This protein binds this small molecule.
Small molecule (SMILES): CCc1nc(N)nc(N)c1-c1ccc2c(c1)N(CCCOC)C(=O)C(C)(C)O2

Sequence of chain 1.A:
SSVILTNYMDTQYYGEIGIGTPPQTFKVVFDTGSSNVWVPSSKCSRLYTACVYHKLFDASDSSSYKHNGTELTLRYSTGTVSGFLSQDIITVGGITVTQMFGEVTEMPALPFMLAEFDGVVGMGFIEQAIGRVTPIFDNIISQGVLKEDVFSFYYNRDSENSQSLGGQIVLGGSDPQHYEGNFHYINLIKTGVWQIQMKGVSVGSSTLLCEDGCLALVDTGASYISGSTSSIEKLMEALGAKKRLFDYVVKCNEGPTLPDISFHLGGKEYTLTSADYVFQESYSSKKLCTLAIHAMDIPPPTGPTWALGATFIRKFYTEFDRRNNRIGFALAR

Binding-site contacts:
Ligand atom C19 contacts residue TYR13 of chain 1.A at 3.4 Å (hydrophobic).
Ligand atom C5 contacts residue GLY221 of chain 1.A at 3.7 Å.
Ligand atom C3 contacts residue TYR76 of chain 1.A at 3.5 Å (hydrophobic).
Ligand atom N2 contacts residue GLY221 of chain 1.A at 3.7 Å.
Ligand atom N2 contacts residue ASP31 of chain 1.A at 2.5 Å (salt-bridge).
Ligand atom C6 contacts residue VAL120 of chain 1.A at 3.7 Å (hydrophobic).
Ligand atom O1 contacts residue VAL29 of chain 1.A at 3.7 Å.
Ligand atom N3 contacts residue SER77 of chain 1.A at 3.1 Å (h-bond).
Ligand atom O4 contacts residue GLN12 of chain 1.A at 3.1 Å.
Ligand atom N4 contacts residue ASP219 of chain 1.A at 3.0 Å (salt-bridge).
Ligand atom C19 contacts residue VAL29 of chain 1.A at 3.8 Å (hydrophobic).
Ligand atom C6 contacts residue ASP31 of chain 1.A at 3.7 Å.
Ligand atom C20 contacts residue ALA115 of chain 1.A at 3.5 Å (hydrophobic).
Ligand atom C17 contacts residue THR11 of chain 1.A at 3.3 Å.
Ligand atom C8 contacts residue THR78 of chain 1.A at 3.6 Å.
Ligand atom O1 contacts residue TYR13 of chain 1.A at 3.2 Å (h-bond).
Ligand atom C5 contacts residue VAL120 of chain 1.A at 3.8 Å (hydrophobic).
Ligand atom C3 contacts residue ASP31 of chain 1.A at 3.5 Å.
Ligand atom O1 contacts residue GLN12 of chain 1.A at 3.6 Å.
Ligand atom C7 contacts residue THR78 of chain 1.A at 3.6 Å.
Ligand atom C3 contacts residue GLY221 of chain 1.A at 3.5 Å.
Ligand atom N4 contacts residue GLY33 of chain 1.A at 3.4 Å (h-bond).
Ligand atom N1 contacts residue ASP219 of chain 1.A at 3.7 Å.
Ligand atom C2 contacts residue ASP219 of chain 1.A at 3.7 Å.
Ligand atom C16 contacts residue THR11 of chain 1.A at 3.5 Å.
Ligand atom C18 contacts residue GLY221 of chain 1.A at 3.3 Å.
Ligand atom C18 contacts residue THR11 of chain 1.A at 3.4 Å.
Ligand atom C5 contacts residue VAL29 of chain 1.A at 3.6 Å (hydrophobic).
Ligand atom N4 contacts residue ASP31 of chain 1.A at 3.0 Å (salt-bridge).
Ligand atom C20 contacts residue LEU114 of chain 1.A at 3.7 Å (hydrophobic).
Ligand atom N3 contacts residue THR78 of chain 1.A at 3.4 Å (h-bond).
Ligand atom C16 contacts residue SER223 of chain 1.A at 3.2 Å.
Ligand atom N2 contacts residue TYR76 of chain 1.A at 3.5 Å.
Ligand atom C11 contacts residue GLY221 of chain 1.A at 3.5 Å.
Ligand atom C19 contacts residue THR220 of chain 1.A at 3.2 Å.
Ligand atom C4 contacts residue GLY221 of chain 1.A at 3.4 Å.
Ligand atom C19 contacts residue TYR155 of chain 1.A at 3.6 Å (hydrophobic).
Ligand atom O1 contacts residue THR11 of chain 1.A at 3.7 Å.
Ligand atom C1 contacts residue GLY221 of chain 1.A at 3.6 Å.
Ligand atom C2 contacts residue ASP31 of chain 1.A at 3.2 Å.